Binding-site contacts:
Ligand atom CG contacts residue GLU892 of chain 1.A at 4.0 Å.
Ligand atom C contacts residue LEU907 of chain 1.A at 3.9 Å (hydrophobic).
Ligand atom NE contacts residue ASP791 of chain 1.A at 2.9 Å (salt-bridge).
Ligand atom NE contacts residue SER792 of chain 1.A at 4.2 Å.
Ligand atom CG contacts residue VAL893 of chain 1.A at 4.4 Å (hydrophobic).
Ligand atom NE contacts residue GLU783 of chain 1.A at 3.0 Å (salt-bridge).
Ligand atom CD contacts residue VAL893 of chain 1.A at 3.9 Å (hydrophobic).
Ligand atom CB contacts residue LEU907 of chain 1.A at 4.1 Å (hydrophobic).
Ligand atom O contacts residue TYR1040 of chain 1.A at 4.0 Å.
Ligand atom OXT contacts residue TYR1040 of chain 1.A at 4.0 Å.
Ligand atom N contacts residue TYR1040 of chain 1.A at 2.5 Å (h-bond).
Ligand atom CA contacts residue TYR1040 of chain 1.A at 3.7 Å (hydrophobic).
Ligand atom O contacts residue ASP1041 of chain 1.A at 3.4 Å.
Ligand atom N contacts residue ASP1041 of chain 1.A at 3.6 Å.
Ligand atom NE contacts residue ALA793 of chain 1.A at 3.8 Å.
Ligand atom OXT contacts residue THR1042 of chain 1.A at 2.8 Å (h-bond).
Ligand atom O contacts residue THR1042 of chain 1.A at 2.8 Å (h-bond).
Ligand atom CD contacts residue LEU895 of chain 1.A at 4.1 Å (hydrophobic).
Ligand atom CD contacts residue GLU783 of chain 1.A at 3.6 Å.
Ligand atom CD contacts residue ASP791 of chain 1.A at 3.2 Å.
Ligand atom C contacts residue THR1042 of chain 1.A at 3.5 Å.
Ligand atom N contacts residue HIS1039 of chain 1.A at 4.2 Å.
Ligand atom CD contacts residue GLU892 of chain 1.A at 3.7 Å.
Ligand atom NE contacts residue VAL893 of chain 1.A at 3.7 Å.
Ligand atom CB contacts residue GLU783 of chain 1.A at 4.1 Å.
Ligand atom O contacts residue THR1043 of chain 1.A at 4.2 Å.
Ligand atom OXT contacts residue LEU907 of chain 1.A at 3.6 Å.
Ligand atom CG contacts residue GLU783 of chain 1.A at 4.4 Å.
Ligand atom C contacts residue ASP1041 of chain 1.A at 4.1 Å.
Ligand atom NE contacts residue LEU907 of chain 1.A at 4.2 Å.
Ligand atom O contacts residue LEU907 of chain 1.A at 4.1 Å.
Ligand atom NE contacts residue GLU892 of chain 1.A at 2.5 Å (salt-bridge).
Ligand atom C contacts residue TYR1040 of chain 1.A at 3.8 Å (hydrophobic).
Ligand atom CG contacts residue LEU895 of chain 1.A at 3.7 Å (hydrophobic).
Ligand atom OXT contacts residue ASP1041 of chain 1.A at 4.5 Å.
Ligand atom CD contacts residue LEU907 of chain 1.A at 3.2 Å (hydrophobic).
Ligand atom CG contacts residue LEU907 of chain 1.A at 4.0 Å (hydrophobic).

Sequence of chain 1.A:
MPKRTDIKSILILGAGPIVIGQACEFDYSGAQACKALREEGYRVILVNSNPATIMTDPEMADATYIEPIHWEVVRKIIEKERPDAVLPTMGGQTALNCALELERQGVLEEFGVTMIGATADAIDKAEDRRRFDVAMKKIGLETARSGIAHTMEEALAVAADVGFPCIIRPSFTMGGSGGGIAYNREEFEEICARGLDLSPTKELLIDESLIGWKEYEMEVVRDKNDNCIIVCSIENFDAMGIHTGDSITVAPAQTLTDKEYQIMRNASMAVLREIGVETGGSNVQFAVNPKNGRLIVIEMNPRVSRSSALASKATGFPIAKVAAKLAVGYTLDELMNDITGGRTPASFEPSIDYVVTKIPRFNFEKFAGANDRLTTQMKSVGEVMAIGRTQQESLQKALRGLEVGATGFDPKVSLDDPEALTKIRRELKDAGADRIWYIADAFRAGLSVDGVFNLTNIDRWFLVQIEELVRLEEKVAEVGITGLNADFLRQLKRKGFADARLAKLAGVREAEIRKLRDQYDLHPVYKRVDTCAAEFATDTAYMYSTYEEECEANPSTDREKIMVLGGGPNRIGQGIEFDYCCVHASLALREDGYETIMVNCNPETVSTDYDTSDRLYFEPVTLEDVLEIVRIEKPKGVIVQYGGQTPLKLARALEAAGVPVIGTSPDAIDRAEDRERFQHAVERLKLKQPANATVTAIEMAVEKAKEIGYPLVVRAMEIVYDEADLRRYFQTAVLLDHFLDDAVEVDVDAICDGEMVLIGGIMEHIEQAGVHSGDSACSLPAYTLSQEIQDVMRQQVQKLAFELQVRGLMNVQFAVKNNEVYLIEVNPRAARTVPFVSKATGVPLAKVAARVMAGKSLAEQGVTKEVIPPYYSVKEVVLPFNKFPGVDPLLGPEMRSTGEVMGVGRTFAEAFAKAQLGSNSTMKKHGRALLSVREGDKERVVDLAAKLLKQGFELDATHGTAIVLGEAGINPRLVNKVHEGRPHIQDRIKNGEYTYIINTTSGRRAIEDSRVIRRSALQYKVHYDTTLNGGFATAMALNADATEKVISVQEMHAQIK

A small-molecule ligand and the protein it binds are described below.
Small molecule (SMILES): NCCC[C@H](N)C(=O)O